Binding-site contacts:
Ligand atom C03 contacts residue ILE173 of chain 1.A at 4.0 Å (hydrophobic).
Ligand atom C06 contacts residue ILE8 of chain 1.B at 4.0 Å (hydrophobic).
Ligand atom O11 contacts residue ILE8 of chain 1.B at 4.2 Å.
Ligand atom C05 contacts residue ILE8 of chain 1.B at 3.4 Å (hydrophobic).
Ligand atom N02 contacts residue ILE224 of chain 1.A at 4.3 Å.
Ligand atom C12 contacts residue ASN47 of chain 1.A at 4.2 Å.
Ligand atom C08 contacts residue ILE173 of chain 1.A at 3.9 Å (hydrophobic).
Ligand atom C04 contacts residue ILE224 of chain 1.A at 3.7 Å (hydrophobic).
Ligand atom C12 contacts residue VAL51 of chain 1.A at 4.5 Å (hydrophobic).
Ligand atom C14 contacts residue LYS127 of chain 1.A at 1.4 Å.
Ligand atom C07 contacts residue ILE8 of chain 1.B at 4.4 Å (hydrophobic).
Ligand atom O01 contacts residue ILE224 of chain 1.A at 3.5 Å.
Ligand atom C05 contacts residue LYS127 of chain 1.A at 2.9 Å.
Ligand atom O13 contacts residue SER50 of chain 1.A at 4.4 Å.
Ligand atom S10 contacts residue ASN47 of chain 1.A at 4.0 Å.
Ligand atom O13 contacts residue GLY10 of chain 1.B at 4.2 Å.
Ligand atom C14 contacts residue ILE8 of chain 1.B at 4.3 Å (hydrophobic).
Ligand atom C04 contacts residue PRO172 of chain 1.A at 3.5 Å (hydrophobic).
Ligand atom C12 contacts residue ARG12 of chain 1.B at 3.4 Å.
Ligand atom C12 contacts residue SER13 of chain 1.B at 3.9 Å.
Ligand atom S10 contacts residue ARG12 of chain 1.B at 4.5 Å.
Ligand atom O09 contacts residue ASN47 of chain 1.A at 3.5 Å (h-bond).
Ligand atom C04 contacts residue LYS127 of chain 1.A at 4.3 Å.
Ligand atom C04 contacts residue ILE8 of chain 1.B at 3.7 Å (hydrophobic).
Ligand atom C07 contacts residue ILE173 of chain 1.A at 3.8 Å (hydrophobic).
Ligand atom C07 contacts residue LYS127 of chain 1.A at 3.8 Å.
Ligand atom O01 contacts residue PRO172 of chain 1.A at 3.5 Å.
Ligand atom C04 contacts residue ILE173 of chain 1.A at 4.1 Å (hydrophobic).
Ligand atom N02 contacts residue PRO172 of chain 1.A at 4.4 Å.
Ligand atom C05 contacts residue GLY176 of chain 1.A at 3.8 Å.
Ligand atom C05 contacts residue ILE173 of chain 1.A at 4.0 Å (hydrophobic).
Ligand atom O13 contacts residue ASN47 of chain 1.A at 3.9 Å.
Ligand atom O11 contacts residue ARG12 of chain 1.B at 4.5 Å.
Ligand atom C06 contacts residue LYS127 of chain 1.A at 2.5 Å.
Ligand atom O13 contacts residue VAL51 of chain 1.A at 3.8 Å.
Ligand atom C06 contacts residue ILE173 of chain 1.A at 3.8 Å (hydrophobic).
Ligand atom O11 contacts residue GLY10 of chain 1.B at 3.5 Å.
Ligand atom C05 contacts residue PRO172 of chain 1.A at 3.7 Å (hydrophobic).

Sequence of chain 1.A:
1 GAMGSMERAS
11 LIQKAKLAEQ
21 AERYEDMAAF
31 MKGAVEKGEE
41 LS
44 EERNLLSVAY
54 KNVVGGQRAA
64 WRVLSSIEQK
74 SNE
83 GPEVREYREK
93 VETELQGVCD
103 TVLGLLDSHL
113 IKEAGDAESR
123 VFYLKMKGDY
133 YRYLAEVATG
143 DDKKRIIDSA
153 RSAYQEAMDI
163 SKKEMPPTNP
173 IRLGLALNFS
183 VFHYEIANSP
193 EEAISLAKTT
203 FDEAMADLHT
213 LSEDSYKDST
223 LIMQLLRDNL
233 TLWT

Sequence of chain 1.B:
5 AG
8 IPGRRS

The small molecule below binds the protein below.
Small molecule (SMILES): CS(=O)(=O)Oc1cc(C=O)ccc1[N+](=O)[O-]